Sequence of chain 49.E:
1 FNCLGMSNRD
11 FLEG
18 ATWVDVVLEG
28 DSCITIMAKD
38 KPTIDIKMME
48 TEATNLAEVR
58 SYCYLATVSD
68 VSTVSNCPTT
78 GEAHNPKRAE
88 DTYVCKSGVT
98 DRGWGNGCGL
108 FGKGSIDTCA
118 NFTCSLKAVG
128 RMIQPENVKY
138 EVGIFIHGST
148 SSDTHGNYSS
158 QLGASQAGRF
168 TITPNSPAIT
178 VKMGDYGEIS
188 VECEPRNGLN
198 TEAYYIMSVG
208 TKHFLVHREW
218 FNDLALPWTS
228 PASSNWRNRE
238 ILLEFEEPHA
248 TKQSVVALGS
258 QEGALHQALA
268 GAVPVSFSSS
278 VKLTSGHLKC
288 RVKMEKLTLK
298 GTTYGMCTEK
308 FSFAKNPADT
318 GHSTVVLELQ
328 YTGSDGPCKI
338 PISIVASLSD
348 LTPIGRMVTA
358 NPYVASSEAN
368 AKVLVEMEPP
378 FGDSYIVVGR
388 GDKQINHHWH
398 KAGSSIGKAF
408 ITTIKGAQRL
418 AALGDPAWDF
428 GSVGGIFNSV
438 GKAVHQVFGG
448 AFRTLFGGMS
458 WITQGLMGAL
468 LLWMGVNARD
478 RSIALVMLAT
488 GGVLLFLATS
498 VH

This small molecule binds to this protein.
Small molecule (SMILES): CC(=O)N[C@@H]1[C@@H](O)[C@H](O)[C@@H](CO)O[C@H]1O

Binding-site contacts:
Ligand atom C1 contacts residue SER66 of chain 49.E at 4.4 Å.
Ligand atom O6 contacts residue THR89 of chain 49.E at 3.8 Å.
Ligand atom C2 contacts residue ASN118 of chain 49.E at 2.5 Å.
Ligand atom O5 contacts residue THR120 of chain 49.E at 3.7 Å.
Ligand atom C7 contacts residue ASP67 of chain 49.E at 4.3 Å.
Ligand atom C5 contacts residue ASN118 of chain 49.E at 3.6 Å.
Ligand atom C6 contacts residue THR120 of chain 49.E at 4.0 Å.
Ligand atom C7 contacts residue TYR90 of chain 49.E at 4.2 Å (hydrophobic).
Ligand atom C8 contacts residue TYR90 of chain 49.E at 3.6 Å (hydrophobic).
Ligand atom C4 contacts residue ASN118 of chain 49.E at 4.2 Å.
Ligand atom O6 contacts residue ASN118 of chain 49.E at 4.1 Å.
Ligand atom O7 contacts residue SER66 of chain 49.E at 3.6 Å.
Ligand atom C8 contacts residue ASN118 of chain 49.E at 4.3 Å.
Ligand atom C7 contacts residue ASN118 of chain 49.E at 3.3 Å.
Ligand atom N2 contacts residue TYR90 of chain 49.E at 4.2 Å.
Ligand atom N2 contacts residue ASN118 of chain 49.E at 2.9 Å (h-bond).
Ligand atom O6 contacts residue THR120 of chain 49.E at 3.5 Å (h-bond).
Ligand atom O5 contacts residue ASN118 of chain 49.E at 2.4 Å (h-bond).
Ligand atom C3 contacts residue ASN118 of chain 49.E at 3.8 Å.
Ligand atom O5 contacts residue SER66 of chain 49.E at 4.3 Å.
Ligand atom O6 contacts residue PHE119 of chain 49.E at 3.2 Å (h-bond).
Ligand atom C1 contacts residue ASN118 of chain 49.E at 1.4 Å.
Ligand atom O7 contacts residue ASN118 of chain 49.E at 3.4 Å (h-bond).
Ligand atom C5 contacts residue THR120 of chain 49.E at 4.5 Å.
Ligand atom O7 contacts residue ASP67 of chain 49.E at 4.3 Å.
Ligand atom C8 contacts residue ASP67 of chain 49.E at 4.0 Å.